The protein below binds the small molecule below.
Small molecule (SMILES): OC[C@H]1O[C@H](O)[C@H](O)[C@@H](O)[C@H]1O

Sequence of chain 1.E:
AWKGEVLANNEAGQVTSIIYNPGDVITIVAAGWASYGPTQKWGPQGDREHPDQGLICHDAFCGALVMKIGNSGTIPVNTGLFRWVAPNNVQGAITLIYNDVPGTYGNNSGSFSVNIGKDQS

Binding-site contacts:
Ligand atom O4 contacts residue TYR36 of chain 1.E at 3.0 Å (h-bond).
Ligand atom O6 contacts residue CYS62 of chain 1.E at 4.1 Å.
Ligand atom C5 contacts residue GLN53 of chain 1.E at 3.5 Å.
Ligand atom C5 contacts residue HIS50 of chain 1.E at 4.3 Å.
Ligand atom C3 contacts residue TYR36 of chain 1.E at 3.9 Å (hydrophobic).
Ligand atom C2 contacts residue CA1 of chain 1.T at 4.4 Å.
Ligand atom C6 contacts residue ASP100 of chain 1.E at 3.4 Å.
Ligand atom O4 contacts residue CA1 of chain 1.T at 2.7 Å.
Ligand atom C5 contacts residue ASP100 of chain 1.E at 4.1 Å.
Ligand atom C3 contacts residue CA1 of chain 1.T at 3.5 Å.
Ligand atom O5 contacts residue TYR36 of chain 1.E at 4.1 Å.
Ligand atom C1 contacts residue HIS50 of chain 1.E at 4.4 Å.
Ligand atom O5 contacts residue HIS50 of chain 1.E at 3.4 Å (h-bond).
Ligand atom O6 contacts residue GLN53 of chain 1.E at 3.0 Å (h-bond).
Ligand atom O6 contacts residue HIS50 of chain 1.E at 3.1 Å (h-bond).
Ligand atom C4 contacts residue TYR36 of chain 1.E at 4.1 Å (hydrophobic).
Ligand atom O3 contacts residue THR104 of chain 1.E at 3.3 Å (h-bond).
Ligand atom O3 contacts residue ASN107 of chain 1.E at 2.8 Å (h-bond).
Ligand atom C6 contacts residue CYS62 of chain 1.E at 3.8 Å (hydrophobic).
Ligand atom O6 contacts residue VAL101 of chain 1.E at 3.9 Å.
Ligand atom O3 contacts residue CA1 of chain 1.T at 2.5 Å.
Ligand atom C6 contacts residue HIS50 of chain 1.E at 3.8 Å.
Ligand atom O4 contacts residue ASP100 of chain 1.E at 2.7 Å (salt-bridge).
Ligand atom C4 contacts residue THR104 of chain 1.E at 3.6 Å.
Ligand atom O2 contacts residue ASN107 of chain 1.E at 3.4 Å (h-bond).
Ligand atom O5 contacts residue GLN53 of chain 1.E at 3.3 Å (h-bond).
Ligand atom O3 contacts residue TYR36 of chain 1.E at 3.4 Å (h-bond).
Ligand atom C1 contacts residue GLN53 of chain 1.E at 4.0 Å.
Ligand atom O1 contacts residue GLN53 of chain 1.E at 3.7 Å.
Ligand atom C3 contacts residue THR104 of chain 1.E at 3.9 Å.
Ligand atom C6 contacts residue GLN53 of chain 1.E at 3.8 Å.
Ligand atom C4 contacts residue ASP100 of chain 1.E at 3.5 Å.
Ligand atom C4 contacts residue CA1 of chain 1.T at 3.5 Å.
Ligand atom C2 contacts residue ASN107 of chain 1.E at 3.9 Å.
Ligand atom C6 contacts residue VAL101 of chain 1.E at 3.7 Å (hydrophobic).
Ligand atom C5 contacts residue VAL101 of chain 1.E at 4.5 Å (hydrophobic).
Ligand atom O6 contacts residue PRO51 of chain 1.E at 4.2 Å.
Ligand atom O4 contacts residue THR104 of chain 1.E at 3.8 Å.
Ligand atom C3 contacts residue ASN107 of chain 1.E at 4.0 Å.
Ligand atom C2 contacts residue TYR36 of chain 1.E at 3.9 Å (hydrophobic).